Binding-site contacts:
Ligand atom C4 contacts residue MET153 of chain 1.A at 4.4 Å (hydrophobic).
Ligand atom C6 contacts residue HIS146 of chain 1.A at 3.7 Å.
Ligand atom O6 contacts residue HIS146 of chain 1.A at 4.3 Å.
Ligand atom C7 contacts residue ASN149 of chain 1.A at 3.5 Å.
Ligand atom C1 contacts residue SER151 of chain 1.A at 4.2 Å.
Ligand atom O5 contacts residue ASN149 of chain 1.A at 2.3 Å (h-bond).
Ligand atom N2 contacts residue ASN149 of chain 1.A at 3.0 Å (h-bond).
Ligand atom C7 contacts residue SER151 of chain 1.A at 4.4 Å.
Ligand atom C2 contacts residue ASN149 of chain 1.A at 2.5 Å.
Ligand atom C3 contacts residue MET153 of chain 1.A at 4.2 Å (hydrophobic).
Ligand atom O5 contacts residue HIS146 of chain 1.A at 3.8 Å.
Ligand atom C1 contacts residue ASN149 of chain 1.A at 1.4 Å.
Ligand atom C4 contacts residue ASN149 of chain 1.A at 4.2 Å.
Ligand atom C2 contacts residue SER151 of chain 1.A at 4.5 Å.
Ligand atom C5 contacts residue HIS146 of chain 1.A at 4.0 Å.
Ligand atom C5 contacts residue MET153 of chain 1.A at 4.0 Å (hydrophobic).
Ligand atom C8 contacts residue SER151 of chain 1.A at 4.1 Å.
Ligand atom O4 contacts residue MET153 of chain 1.A at 3.9 Å.
Ligand atom N2 contacts residue SER151 of chain 1.A at 3.6 Å.
Ligand atom O7 contacts residue ASN149 of chain 1.A at 3.6 Å.
Ligand atom C5 contacts residue ASN149 of chain 1.A at 3.7 Å.
Ligand atom C3 contacts residue ASN149 of chain 1.A at 3.8 Å.
Ligand atom C1 contacts residue HIS146 of chain 1.A at 4.2 Å.

Sequence of chain 1.A:
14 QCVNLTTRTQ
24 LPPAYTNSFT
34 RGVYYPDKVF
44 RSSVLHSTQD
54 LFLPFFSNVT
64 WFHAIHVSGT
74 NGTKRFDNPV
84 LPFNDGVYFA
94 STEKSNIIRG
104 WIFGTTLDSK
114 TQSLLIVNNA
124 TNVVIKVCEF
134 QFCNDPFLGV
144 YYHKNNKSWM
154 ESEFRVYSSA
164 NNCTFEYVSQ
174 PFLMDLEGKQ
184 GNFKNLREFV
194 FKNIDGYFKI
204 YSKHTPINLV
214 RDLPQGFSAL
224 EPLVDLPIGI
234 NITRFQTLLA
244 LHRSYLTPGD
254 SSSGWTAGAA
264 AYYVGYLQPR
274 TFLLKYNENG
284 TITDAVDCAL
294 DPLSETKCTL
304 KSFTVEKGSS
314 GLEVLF

A protein and the small-molecule ligand that binds it are described below.
Small molecule (SMILES): CC(=O)N[C@@H]1[C@@H](O)[C@H](O)[C@@H](CO)O[C@H]1O